This small molecule binds to this protein.
Small molecule (SMILES): CC(=O)N[C@@H]1[C@@H](O)[C@H](O)[C@@H](CO)O[C@H]1O

Binding-site contacts:
Ligand atom O5 contacts residue ASN611 of chain 1.F at 2.4 Å (h-bond).
Ligand atom C7 contacts residue TRP614 of chain 1.F at 4.2 Å (hydrophobic).
Ligand atom C7 contacts residue ASN611 of chain 1.F at 4.1 Å.
Ligand atom C1 contacts residue SER613 of chain 1.F at 4.3 Å.
Ligand atom C5 contacts residue ASN611 of chain 1.F at 3.7 Å.
Ligand atom C2 contacts residue SER613 of chain 1.F at 3.5 Å.
Ligand atom C8 contacts residue TRP614 of chain 1.F at 3.4 Å (hydrophobic).
Ligand atom N2 contacts residue SER613 of chain 1.F at 3.5 Å.
Ligand atom C3 contacts residue ASN611 of chain 1.F at 3.8 Å.
Ligand atom C1 contacts residue ASN611 of chain 1.F at 1.4 Å.
Ligand atom C7 contacts residue SER613 of chain 1.F at 3.3 Å.
Ligand atom O7 contacts residue SER613 of chain 1.F at 3.4 Å.
Ligand atom N2 contacts residue ASN611 of chain 1.F at 2.9 Å (h-bond).
Ligand atom C2 contacts residue ASN611 of chain 1.F at 2.5 Å.
Ligand atom C8 contacts residue SER613 of chain 1.F at 3.5 Å.
Ligand atom C8 contacts residue TYR638 of chain 1.F at 3.5 Å (hydrophobic).
Ligand atom N2 contacts residue TRP614 of chain 1.F at 3.9 Å.
Ligand atom C4 contacts residue ASN611 of chain 1.F at 4.3 Å.

Sequence of chain 1.F:
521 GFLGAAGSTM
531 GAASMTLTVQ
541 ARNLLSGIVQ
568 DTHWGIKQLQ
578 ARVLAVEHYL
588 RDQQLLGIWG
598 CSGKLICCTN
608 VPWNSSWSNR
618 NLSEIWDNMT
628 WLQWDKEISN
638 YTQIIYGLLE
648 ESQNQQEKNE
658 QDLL